This small molecule binds to this protein.
Small molecule (SMILES): Cc1cc(-c2nc3ccccc3n2C[C@@H]2CCCN(C(=O)C3CCN(C(C)C)CC3)C2)cn(C)c1=O

Sequence of chain 1.A:
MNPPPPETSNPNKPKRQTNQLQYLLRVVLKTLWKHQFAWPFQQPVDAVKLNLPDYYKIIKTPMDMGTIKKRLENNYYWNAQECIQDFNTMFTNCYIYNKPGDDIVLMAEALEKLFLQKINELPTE

Binding-site contacts:
Ligand atom C27 contacts residue ILE105 of chain 1.A at 3.3 Å (hydrophobic).
Ligand atom N2 contacts residue LEU51 of chain 1.A at 3.7 Å.
Ligand atom C24 contacts residue LEU53 of chain 1.A at 3.7 Å (hydrophobic).
Ligand atom N contacts residue ASP103 of chain 1.A at 3.1 Å (salt-bridge).
Ligand atom C24 contacts residue ASN99 of chain 1.A at 3.5 Å.
Ligand atom C1 contacts residue ASP103 of chain 1.A at 3.7 Å.
Ligand atom C23 contacts residue ILE105 of chain 1.A at 3.8 Å (hydrophobic).
Ligand atom C4 contacts residue ASP103 of chain 1.A at 3.6 Å.
Ligand atom N contacts residue ASN99 of chain 1.A at 3.5 Å (h-bond).
Ligand atom C11 contacts residue TRP40 of chain 1.A at 3.6 Å (hydrophobic).
Ligand atom O1 contacts residue ASN99 of chain 1.A at 3.0 Å (h-bond).
Ligand atom O contacts residue ASP103 of chain 1.A at 3.8 Å.
Ligand atom C26 contacts residue VAL46 of chain 1.A at 3.7 Å (hydrophobic).
Ligand atom C20 contacts residue LEU51 of chain 1.A at 3.7 Å (hydrophobic).
Ligand atom C19 contacts residue TRP40 of chain 1.A at 3.7 Å (hydrophobic).
Ligand atom C26 contacts residue PRO41 of chain 1.A at 3.8 Å (hydrophobic).
Ligand atom C25 contacts residue ILE105 of chain 1.A at 3.3 Å (hydrophobic).
Ligand atom C contacts residue ASN99 of chain 1.A at 3.5 Å.
Ligand atom N4 contacts residue ILE105 of chain 1.A at 3.0 Å.
Ligand atom C19 contacts residue LEU51 of chain 1.A at 3.7 Å (hydrophobic).
Ligand atom C16 contacts residue GLN44 of chain 1.A at 3.8 Å.
Ligand atom N4 contacts residue VAL46 of chain 1.A at 3.6 Å.
Ligand atom O contacts residue ASP104 of chain 1.A at 3.5 Å (salt-bridge).
Ligand atom C3 contacts residue ASP103 of chain 1.A at 3.6 Å.
Ligand atom N3 contacts residue PRO41 of chain 1.A at 3.6 Å (h-bond).
Ligand atom C18 contacts residue TRP40 of chain 1.A at 3.6 Å (hydrophobic).
Ligand atom C26 contacts residue ILE105 of chain 1.A at 3.5 Å (hydrophobic).
Ligand atom C17 contacts residue TRP40 of chain 1.A at 3.8 Å (hydrophobic).
Ligand atom C25 contacts residue VAL46 of chain 1.A at 3.8 Å (hydrophobic).
Ligand atom C6 contacts residue ASN99 of chain 1.A at 3.2 Å.
Ligand atom O1 contacts residue ILE105 of chain 1.A at 3.7 Å.
Ligand atom C contacts residue ASP103 of chain 1.A at 3.6 Å.
Ligand atom C27 contacts residue PRO41 of chain 1.A at 3.3 Å (hydrophobic).
Ligand atom O contacts residue ILE105 of chain 1.A at 3.0 Å (h-bond).
Ligand atom C22 contacts residue LEU51 of chain 1.A at 3.8 Å (hydrophobic).
Ligand atom C21 contacts residue ILE105 of chain 1.A at 3.7 Å (hydrophobic).
Ligand atom C10 contacts residue ILE105 of chain 1.A at 3.9 Å (hydrophobic).
Ligand atom C14 contacts residue LEU51 of chain 1.A at 3.7 Å (hydrophobic).
Ligand atom C7 contacts residue ASN99 of chain 1.A at 3.1 Å.
Ligand atom C24 contacts residue TYR98 of chain 1.A at 3.9 Å (hydrophobic).